Binding-site contacts:
Ligand atom O6 contacts residue SER174 of chain 1.C at 2.9 Å (h-bond).
Ligand atom C5 contacts residue LEU176 of chain 1.C at 3.5 Å (hydrophobic).
Ligand atom O1A contacts residue GLY23 of chain 1.C at 3.2 Å (h-bond).
Ligand atom O1B contacts residue LYS24 of chain 1.C at 2.5 Å (salt-bridge).
Ligand atom O1B contacts residue GLY23 of chain 1.C at 3.0 Å.
Ligand atom C2 contacts residue ASP139 of chain 1.C at 3.2 Å.
Ligand atom N2 contacts residue MET140 of chain 1.C at 2.9 Å.
Ligand atom O1G contacts residue THR62 of chain 1.C at 2.6 Å (h-bond).
Ligand atom O3G contacts residue THR62 of chain 1.C at 3.6 Å (h-bond).
Ligand atom O3A contacts residue GLY23 of chain 1.C at 3.5 Å (h-bond).
Ligand atom N1 contacts residue ASP139 of chain 1.C at 3.0 Å (salt-bridge).
Ligand atom O3G contacts residue ILE61 of chain 1.C at 2.7 Å.
Ligand atom C6 contacts residue LYS137 of chain 1.C at 3.5 Å.
Ligand atom O1A contacts residue THR26 of chain 1.C at 2.9 Å (h-bond).
Ligand atom N2 contacts residue ASP139 of chain 1.C at 2.7 Å (salt-bridge).
Ligand atom O6 contacts residue ASN136 of chain 1.C at 2.8 Å (h-bond).
Ligand atom O2A contacts residue THR25 of chain 1.C at 3.5 Å.
Ligand atom O1A contacts residue THR25 of chain 1.C at 3.6 Å.
Ligand atom PG contacts residue THR62 of chain 1.C at 3.6 Å.
Ligand atom O6 contacts residue LEU176 of chain 1.C at 3.3 Å (h-bond).
Ligand atom PG contacts residue LYS24 of chain 1.C at 3.5 Å.
Ligand atom PB contacts residue MG1 of chain 1.K at 3.5 Å.
Ligand atom O2B contacts residue THR25 of chain 1.C at 2.2 Å (h-bond).
Ligand atom O2G contacts residue GLY84 of chain 1.C at 2.6 Å (h-bond).
Ligand atom PB contacts residue LYS24 of chain 1.C at 3.3 Å.
Ligand atom O6 contacts residue ALA175 of chain 1.C at 2.9 Å (h-bond).
Ligand atom O2G contacts residue LYS24 of chain 1.C at 3.2 Å (salt-bridge).
Ligand atom O1B contacts residue THR25 of chain 1.C at 3.2 Å (h-bond).
Ligand atom O6 contacts residue LYS137 of chain 1.C at 3.3 Å (salt-bridge).
Ligand atom O2B contacts residue THR62 of chain 1.C at 3.3 Å (h-bond).
Ligand atom O2B contacts residue MG1 of chain 1.K at 2.6 Å.
Ligand atom N3B contacts residue LYS24 of chain 1.C at 2.8 Å (salt-bridge).
Ligand atom O2A contacts residue TYR47 of chain 1.C at 2.6 Å (h-bond).
Ligand atom O1G contacts residue MG1 of chain 1.K at 2.9 Å.
Ligand atom O2G contacts residue VAL20 of chain 1.C at 3.4 Å.
Ligand atom C6 contacts residue SER174 of chain 1.C at 3.6 Å.
Ligand atom O3A contacts residue ASP21 of chain 1.C at 3.5 Å.
Ligand atom N1 contacts residue LYS137 of chain 1.C at 3.3 Å.
Ligand atom N3B contacts residue ASP21 of chain 1.C at 2.8 Å (salt-bridge).
Ligand atom O3G contacts residue VAL20 of chain 1.C at 3.3 Å.

This protein binds this small molecule.
Small molecule (SMILES): Nc1nc2c(ncn2[C@@H]2O[C@H](CO[P](=O)(O)O[P](=O)(O)NP(=O)(O)O)[C@@H](O)[C@H]2O)c(=O)[nH]1

Sequence of chain 1.C:
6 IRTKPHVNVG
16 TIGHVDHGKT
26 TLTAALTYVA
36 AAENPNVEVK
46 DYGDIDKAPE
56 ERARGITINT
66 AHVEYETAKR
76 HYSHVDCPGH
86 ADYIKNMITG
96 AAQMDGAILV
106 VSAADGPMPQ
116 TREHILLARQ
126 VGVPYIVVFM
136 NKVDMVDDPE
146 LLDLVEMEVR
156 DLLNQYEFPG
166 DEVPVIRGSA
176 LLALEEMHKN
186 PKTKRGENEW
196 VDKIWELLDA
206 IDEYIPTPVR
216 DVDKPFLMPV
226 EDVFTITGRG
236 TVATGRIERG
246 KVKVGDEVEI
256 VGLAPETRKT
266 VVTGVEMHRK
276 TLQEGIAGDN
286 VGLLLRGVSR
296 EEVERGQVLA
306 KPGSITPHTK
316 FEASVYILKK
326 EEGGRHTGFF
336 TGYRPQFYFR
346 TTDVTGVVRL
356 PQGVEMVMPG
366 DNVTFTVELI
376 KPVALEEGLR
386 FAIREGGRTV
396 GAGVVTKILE